A small-molecule ligand and the protein it binds are described below.
Small molecule (SMILES): CN1[C@@H]2CC[C@H]1CC(OC(=O)[C@H](O)c1ccccc1)C2

Sequence of chain 1.C:
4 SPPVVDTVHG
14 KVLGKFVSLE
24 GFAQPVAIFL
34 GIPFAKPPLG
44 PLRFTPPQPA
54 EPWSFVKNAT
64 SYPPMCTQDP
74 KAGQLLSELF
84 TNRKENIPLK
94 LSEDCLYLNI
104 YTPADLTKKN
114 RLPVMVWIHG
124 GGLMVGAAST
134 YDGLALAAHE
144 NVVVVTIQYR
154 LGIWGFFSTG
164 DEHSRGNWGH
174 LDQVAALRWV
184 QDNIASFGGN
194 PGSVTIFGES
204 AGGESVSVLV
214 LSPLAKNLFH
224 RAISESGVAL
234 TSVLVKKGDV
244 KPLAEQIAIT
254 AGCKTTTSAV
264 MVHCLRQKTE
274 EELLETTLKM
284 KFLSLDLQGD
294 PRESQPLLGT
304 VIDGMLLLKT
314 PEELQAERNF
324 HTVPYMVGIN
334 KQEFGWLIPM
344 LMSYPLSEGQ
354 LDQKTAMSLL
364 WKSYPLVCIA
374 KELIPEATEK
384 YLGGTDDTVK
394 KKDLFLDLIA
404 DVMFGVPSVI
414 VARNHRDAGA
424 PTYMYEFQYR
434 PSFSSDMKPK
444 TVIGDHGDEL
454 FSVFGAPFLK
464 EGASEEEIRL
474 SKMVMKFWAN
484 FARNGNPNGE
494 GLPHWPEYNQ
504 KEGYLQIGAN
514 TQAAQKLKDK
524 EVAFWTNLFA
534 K

Binding-site contacts:
Ligand atom N8 contacts residue SER203 of chain 1.C at 3.7 Å.
Ligand atom C18 contacts residue LEU286 of chain 1.C at 4.2 Å (hydrophobic).
Ligand atom O20 contacts residue LEU340 of chain 1.C at 3.9 Å.
Ligand atom C16 contacts residue LEU344 of chain 1.C at 3.3 Å (hydrophobic).
Ligand atom C15 contacts residue LEU79 of chain 1.C at 3.8 Å (hydrophobic).
Ligand atom C9 contacts residue SER203 of chain 1.C at 4.0 Å.
Ligand atom C9 contacts residue PHE407 of chain 1.C at 3.9 Å (hydrophobic).
Ligand atom C1 contacts residue ILE341 of chain 1.C at 4.0 Å (hydrophobic).
Ligand atom C13 contacts residue GLY124 of chain 1.C at 4.0 Å.
Ligand atom C5 contacts residue GLY125 of chain 1.C at 4.0 Å.
Ligand atom C18 contacts residue LEU344 of chain 1.C at 3.7 Å (hydrophobic).
Ligand atom C11 contacts residue SER203 of chain 1.C at 4.1 Å.
Ligand atom C13 contacts residue LEU79 of chain 1.C at 3.8 Å (hydrophobic).
Ligand atom C6 contacts residue VAL236 of chain 1.C at 3.5 Å (hydrophobic).
Ligand atom C6 contacts residue LEU369 of chain 1.C at 4.2 Å (hydrophobic).
Ligand atom C9 contacts residue LEU237 of chain 1.C at 3.8 Å (hydrophobic).
Ligand atom C17 contacts residue LEU286 of chain 1.C at 3.5 Å (hydrophobic).
Ligand atom C17 contacts residue GLY124 of chain 1.C at 4.0 Å.
Ligand atom O20 contacts residue LEU344 of chain 1.C at 3.6 Å.
Ligand atom O12 contacts residue SER203 of chain 1.C at 3.0 Å (h-bond).
Ligand atom C15 contacts residue GLY125 of chain 1.C at 4.2 Å.
Ligand atom C1 contacts residue PHE407 of chain 1.C at 3.9 Å (hydrophobic).
Ligand atom C15 contacts residue VAL128 of chain 1.C at 3.5 Å (hydrophobic).
Ligand atom C7 contacts residue MET406 of chain 1.C at 3.3 Å (hydrophobic).
Ligand atom C9 contacts residue THR234 of chain 1.C at 4.0 Å.
Ligand atom C2 contacts residue ILE341 of chain 1.C at 3.6 Å (hydrophobic).
Ligand atom C19 contacts residue ALA75 of chain 1.C at 4.2 Å (hydrophobic).
Ligand atom C15 contacts residue GLY124 of chain 1.C at 3.5 Å.
Ligand atom C6 contacts residue MET406 of chain 1.C at 4.2 Å (hydrophobic).
Ligand atom O20 contacts residue LEU79 of chain 1.C at 3.1 Å.
Ligand atom C11 contacts residue GLY125 of chain 1.C at 4.1 Å.
Ligand atom C17 contacts residue VAL128 of chain 1.C at 3.3 Å (hydrophobic).
Ligand atom C14 contacts residue LEU79 of chain 1.C at 4.0 Å (hydrophobic).
Ligand atom C19 contacts residue LEU286 of chain 1.C at 3.3 Å (hydrophobic).
Ligand atom C5 contacts residue LEU237 of chain 1.C at 3.9 Å (hydrophobic).
Ligand atom C4 contacts residue GLY125 of chain 1.C at 3.4 Å.
Ligand atom C7 contacts residue VAL236 of chain 1.C at 4.2 Å (hydrophobic).
Ligand atom C7 contacts residue LEU369 of chain 1.C at 4.1 Å (hydrophobic).
Ligand atom O12 contacts residue HIS449 of chain 1.C at 3.5 Å (h-bond).
Ligand atom C9 contacts residue VAL236 of chain 1.C at 4.0 Å (hydrophobic).